Binding-site contacts:
Ligand atom C8 contacts residue ARG353 of chain 1.G at 4.1 Å.
Ligand atom N2 contacts residue ASN385 of chain 1.G at 2.9 Å (h-bond).
Ligand atom C3 contacts residue ASN385 of chain 1.G at 3.7 Å.
Ligand atom C2 contacts residue ASN385 of chain 1.G at 2.4 Å.
Ligand atom C8 contacts residue ASN385 of chain 1.G at 3.6 Å.
Ligand atom O5 contacts residue ASN385 of chain 1.G at 2.4 Å (h-bond).
Ligand atom C5 contacts residue ASN385 of chain 1.G at 3.6 Å.
Ligand atom O7 contacts residue ASN385 of chain 1.G at 3.4 Å (h-bond).
Ligand atom C4 contacts residue ASN385 of chain 1.G at 4.1 Å.
Ligand atom C1 contacts residue ASN385 of chain 1.G at 1.4 Å.
Ligand atom C7 contacts residue ASN385 of chain 1.G at 3.3 Å.

Sequence of chain 1.G:
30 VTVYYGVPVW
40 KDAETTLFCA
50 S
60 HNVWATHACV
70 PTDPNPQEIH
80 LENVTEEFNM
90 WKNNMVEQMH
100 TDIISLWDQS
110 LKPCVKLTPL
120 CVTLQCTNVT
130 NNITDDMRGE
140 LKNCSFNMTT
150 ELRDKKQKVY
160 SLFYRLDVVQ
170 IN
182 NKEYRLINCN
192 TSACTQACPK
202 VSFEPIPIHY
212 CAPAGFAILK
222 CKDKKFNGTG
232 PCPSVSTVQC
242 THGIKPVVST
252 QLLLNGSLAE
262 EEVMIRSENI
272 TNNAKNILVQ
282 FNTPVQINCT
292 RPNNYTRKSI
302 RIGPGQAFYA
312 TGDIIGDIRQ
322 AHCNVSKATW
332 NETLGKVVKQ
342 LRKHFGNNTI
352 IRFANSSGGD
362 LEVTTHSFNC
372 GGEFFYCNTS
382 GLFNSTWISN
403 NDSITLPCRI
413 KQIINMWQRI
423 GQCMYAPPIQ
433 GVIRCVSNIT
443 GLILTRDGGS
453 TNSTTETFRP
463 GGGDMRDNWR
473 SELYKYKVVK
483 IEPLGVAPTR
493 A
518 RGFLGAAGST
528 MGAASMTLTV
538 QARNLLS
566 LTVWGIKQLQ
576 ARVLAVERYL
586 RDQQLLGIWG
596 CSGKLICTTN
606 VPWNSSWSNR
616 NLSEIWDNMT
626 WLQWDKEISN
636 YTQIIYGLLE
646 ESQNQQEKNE

A small-molecule ligand and the protein it binds are described below.
Small molecule (SMILES): CC(=O)N[C@@H]1[C@@H](O)[C@H](O)[C@@H](CO)O[C@H]1O